Sequence of chain 1.A:
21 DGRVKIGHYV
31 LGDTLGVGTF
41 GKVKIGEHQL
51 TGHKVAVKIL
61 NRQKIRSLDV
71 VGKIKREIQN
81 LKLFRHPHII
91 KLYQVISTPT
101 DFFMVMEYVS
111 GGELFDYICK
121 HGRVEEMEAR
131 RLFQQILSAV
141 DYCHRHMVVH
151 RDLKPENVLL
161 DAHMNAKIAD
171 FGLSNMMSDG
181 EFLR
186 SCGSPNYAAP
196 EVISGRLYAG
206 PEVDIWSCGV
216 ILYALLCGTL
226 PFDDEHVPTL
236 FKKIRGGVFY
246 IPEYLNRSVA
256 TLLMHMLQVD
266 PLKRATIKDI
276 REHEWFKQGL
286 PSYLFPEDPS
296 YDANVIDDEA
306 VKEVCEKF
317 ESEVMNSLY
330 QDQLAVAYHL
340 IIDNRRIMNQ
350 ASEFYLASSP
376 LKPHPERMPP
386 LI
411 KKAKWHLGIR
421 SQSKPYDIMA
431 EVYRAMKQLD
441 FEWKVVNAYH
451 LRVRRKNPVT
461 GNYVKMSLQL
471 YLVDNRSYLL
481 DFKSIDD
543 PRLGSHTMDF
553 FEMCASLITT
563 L

A protein and the small-molecule ligand that binds it are described below.
Small molecule (SMILES): Cc1ccc(Oc2nc3nc(-c4ccc(-c5ccccc5O)cc4)c(Cl)cc3[nH]2)cc1C(=O)O

Sequence of chain 1.B:
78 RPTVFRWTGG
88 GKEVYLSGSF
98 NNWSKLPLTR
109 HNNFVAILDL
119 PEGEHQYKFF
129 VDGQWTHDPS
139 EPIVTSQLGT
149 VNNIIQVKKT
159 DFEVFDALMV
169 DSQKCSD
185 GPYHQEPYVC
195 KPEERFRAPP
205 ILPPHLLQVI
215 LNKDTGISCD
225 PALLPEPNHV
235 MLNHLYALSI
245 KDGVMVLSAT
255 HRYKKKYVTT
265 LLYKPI

Binding-site contacts:
Ligand atom CAX contacts residue GLY32 of chain 1.A at 3.7 Å.
Ligand atom NAR contacts residue ASP101 of chain 1.A at 3.1 Å (salt-bridge).
Ligand atom NAT contacts residue ARG83 of chain 1.B at 3.6 Å.
Ligand atom CAO contacts residue VAL113 of chain 1.B at 3.5 Å (hydrophobic).
Ligand atom CBG contacts residue ILE59 of chain 1.A at 3.5 Å (hydrophobic).
Ligand atom OAU contacts residue ARG83 of chain 1.B at 3.2 Å (salt-bridge).
Ligand atom CAH contacts residue GLY32 of chain 1.A at 3.7 Å.
Ligand atom CAA contacts residue LYS42 of chain 1.A at 3.8 Å.
Ligand atom CAQ contacts residue ASP101 of chain 1.A at 3.6 Å.
Ligand atom NAS contacts residue ASN111 of chain 1.B at 3.8 Å.
Ligand atom CAX contacts residue LEU31 of chain 1.A at 3.7 Å (hydrophobic).
Ligand atom CAW contacts residue LYS42 of chain 1.A at 3.7 Å.
Ligand atom OAD contacts residue LEU31 of chain 1.A at 3.8 Å.
Ligand atom CAL contacts residue LYS44 of chain 1.A at 3.9 Å.
Ligand atom CBC contacts residue ARG83 of chain 1.B at 3.4 Å.
Ligand atom CAL contacts residue LEU31 of chain 1.A at 3.9 Å (hydrophobic).
Ligand atom NAR contacts residue ARG83 of chain 1.B at 3.4 Å (salt-bridge).
Ligand atom CAJ contacts residue VAL24 of chain 1.A at 3.6 Å (hydrophobic).
Ligand atom CAI contacts residue LYS42 of chain 1.A at 3.5 Å.
Ligand atom CAN contacts residue LYS44 of chain 1.A at 3.9 Å.
Ligand atom CAQ contacts residue ILE59 of chain 1.A at 3.7 Å (hydrophobic).
Ligand atom CBH contacts residue ARG83 of chain 1.B at 3.5 Å.
Ligand atom CAX contacts residue LYS44 of chain 1.A at 3.8 Å.
Ligand atom CAM contacts residue SEP108 of chain 1.B at 3.3 Å.
Ligand atom NAS contacts residue ARG83 of chain 1.B at 3.8 Å.
Ligand atom NAR contacts residue ILE59 of chain 1.A at 3.5 Å.
Ligand atom CBE contacts residue SEP108 of chain 1.B at 3.9 Å.
Ligand atom CAI contacts residue GLY41 of chain 1.A at 3.9 Å.
Ligand atom CAP contacts residue ARG83 of chain 1.B at 3.7 Å.
Ligand atom OAD contacts residue GLY32 of chain 1.A at 2.8 Å (h-bond).
Ligand atom CAO contacts residue ASN111 of chain 1.B at 3.9 Å.
Ligand atom NAT contacts residue LYS42 of chain 1.A at 3.8 Å.
Ligand atom CBG contacts residue ARG83 of chain 1.B at 3.4 Å.
Ligand atom CAO contacts residue SEP108 of chain 1.B at 3.4 Å.
Ligand atom OAD contacts residue LYS44 of chain 1.A at 2.8 Å (salt-bridge).
Ligand atom CL1 contacts residue VAL113 of chain 1.B at 3.5 Å.
Ligand atom OAB contacts residue LYS42 of chain 1.A at 3.7 Å.
Ligand atom CAN contacts residue LEU31 of chain 1.A at 3.9 Å (hydrophobic).
Ligand atom CAH contacts residue LEU31 of chain 1.A at 3.3 Å (hydrophobic).
Ligand atom OAU contacts residue ASN61 of chain 1.A at 3.6 Å.